Sequence of chain 1.B:
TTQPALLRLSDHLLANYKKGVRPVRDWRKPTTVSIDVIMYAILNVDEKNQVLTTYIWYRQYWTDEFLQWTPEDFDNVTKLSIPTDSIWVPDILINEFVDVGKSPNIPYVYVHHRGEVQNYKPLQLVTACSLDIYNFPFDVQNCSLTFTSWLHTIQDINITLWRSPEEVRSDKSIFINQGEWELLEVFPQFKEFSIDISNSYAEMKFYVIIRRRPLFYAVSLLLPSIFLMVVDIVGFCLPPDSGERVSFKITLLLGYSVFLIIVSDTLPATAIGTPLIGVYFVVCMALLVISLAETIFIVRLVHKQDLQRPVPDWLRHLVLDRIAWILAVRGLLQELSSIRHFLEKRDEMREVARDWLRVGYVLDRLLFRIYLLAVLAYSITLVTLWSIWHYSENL

Binding-site contacts:
Ligand atom O7 contacts residue ASP156 of chain 1.B at 4.5 Å.
Ligand atom C1 contacts residue ASN157 of chain 1.B at 1.5 Å.
Ligand atom C8 contacts residue ASN157 of chain 1.B at 4.3 Å.
Ligand atom C8 contacts residue ASP156 of chain 1.B at 4.2 Å.
Ligand atom O7 contacts residue ASN157 of chain 1.B at 3.1 Å (h-bond).
Ligand atom C3 contacts residue ASN157 of chain 1.B at 3.8 Å.
Ligand atom C5 contacts residue ASN157 of chain 1.B at 3.7 Å.
Ligand atom O5 contacts residue ASN157 of chain 1.B at 2.4 Å (h-bond).
Ligand atom C7 contacts residue ASN157 of chain 1.B at 3.3 Å.
Ligand atom C4 contacts residue ASN157 of chain 1.B at 4.2 Å.
Ligand atom N2 contacts residue ASN157 of chain 1.B at 3.0 Å (h-bond).
Ligand atom C2 contacts residue ASN157 of chain 1.B at 2.5 Å.

A protein and the small-molecule ligand that binds it are described below.
Small molecule (SMILES): CC(=O)N[C@@H]1[C@@H](O)[C@H](O)[C@@H](CO)O[C@H]1O